Binding-site contacts:
Ligand atom P contacts residue SER235 of chain 1.B at 3.5 Å.
Ligand atom O contacts residue GLY111 of chain 1.B at 3.1 Å (h-bond).
Ligand atom OXT contacts residue ASN114 of chain 1.B at 2.9 Å (h-bond).
Ligand atom C2A contacts residue SER377 of chain 1.B at 3.5 Å.
Ligand atom O1P contacts residue SER235 of chain 1.B at 2.8 Å (h-bond).
Ligand atom C6 contacts residue CYS230 of chain 1.B at 3.6 Å (hydrophobic).
Ligand atom C6 contacts residue GLU350 of chain 1.B at 3.5 Å.
Ligand atom C2A contacts residue ASN114 of chain 1.B at 3.5 Å.
Ligand atom C5A contacts residue GLY303 of chain 1.B at 3.6 Å.
Ligand atom O2P contacts residue HIS86 of chain 1.B at 3.3 Å (h-bond).
Ligand atom O3P contacts residue GLY232 of chain 1.B at 2.9 Å (h-bond).
Ligand atom O1P contacts residue THR190 of chain 1.B at 2.6 Å (h-bond).
Ligand atom O2P contacts residue ASN236 of chain 1.B at 2.9 Å (h-bond).
Ligand atom OXT contacts residue ALA112 of chain 1.B at 3.4 Å (h-bond).
Ligand atom O3P contacts residue SER235 of chain 1.B at 3.7 Å.
Ligand atom O1P contacts residue LYS87 of chain 1.B at 3.4 Å (salt-bridge).
Ligand atom C6 contacts residue SER377 of chain 1.B at 3.4 Å.
Ligand atom C contacts residue ALA112 of chain 1.B at 3.6 Å (hydrophobic).
Ligand atom O3P contacts residue GLY234 of chain 1.B at 2.8 Å (h-bond).
Ligand atom OXT contacts residue THR110 of chain 1.B at 2.9 Å (h-bond).
Ligand atom C contacts residue THR110 of chain 1.B at 3.2 Å.
Ligand atom C contacts residue GLY111 of chain 1.B at 3.1 Å.
Ligand atom CA contacts residue GLY111 of chain 1.B at 3.5 Å.
Ligand atom N1 contacts residue SER377 of chain 1.B at 2.5 Å (h-bond).
Ligand atom O2P contacts residue SER235 of chain 1.B at 3.0 Å (h-bond).
Ligand atom C7 contacts residue LYS87 of chain 1.B at 3.3 Å.
Ligand atom O3P contacts residue GLY233 of chain 1.B at 2.9 Å (h-bond).
Ligand atom O4P contacts residue LYS87 of chain 1.B at 3.4 Å (salt-bridge).
Ligand atom OXT contacts residue HIS115 of chain 1.B at 2.9 Å (h-bond).
Ligand atom O1P contacts residue GLY234 of chain 1.B at 3.2 Å (h-bond).
Ligand atom O contacts residue THR110 of chain 1.B at 3.0 Å (h-bond).
Ligand atom CA contacts residue ALA112 of chain 1.B at 3.4 Å (hydrophobic).
Ligand atom CB contacts residue GLY303 of chain 1.B at 3.6 Å.
Ligand atom C2 contacts residue SER377 of chain 1.B at 3.4 Å.
Ligand atom O3 contacts residue ASN114 of chain 1.B at 2.7 Å (h-bond).
Ligand atom OXT contacts residue GLY113 of chain 1.B at 3.3 Å (h-bond).
Ligand atom O contacts residue HIS115 of chain 1.B at 3.0 Å.
Ligand atom N1 contacts residue GLU350 of chain 1.B at 3.4 Å.
Ligand atom CB contacts residue ALA112 of chain 1.B at 3.6 Å (hydrophobic).
Ligand atom N contacts residue GLY111 of chain 1.B at 3.5 Å (h-bond).

Sequence of chain 1.B:
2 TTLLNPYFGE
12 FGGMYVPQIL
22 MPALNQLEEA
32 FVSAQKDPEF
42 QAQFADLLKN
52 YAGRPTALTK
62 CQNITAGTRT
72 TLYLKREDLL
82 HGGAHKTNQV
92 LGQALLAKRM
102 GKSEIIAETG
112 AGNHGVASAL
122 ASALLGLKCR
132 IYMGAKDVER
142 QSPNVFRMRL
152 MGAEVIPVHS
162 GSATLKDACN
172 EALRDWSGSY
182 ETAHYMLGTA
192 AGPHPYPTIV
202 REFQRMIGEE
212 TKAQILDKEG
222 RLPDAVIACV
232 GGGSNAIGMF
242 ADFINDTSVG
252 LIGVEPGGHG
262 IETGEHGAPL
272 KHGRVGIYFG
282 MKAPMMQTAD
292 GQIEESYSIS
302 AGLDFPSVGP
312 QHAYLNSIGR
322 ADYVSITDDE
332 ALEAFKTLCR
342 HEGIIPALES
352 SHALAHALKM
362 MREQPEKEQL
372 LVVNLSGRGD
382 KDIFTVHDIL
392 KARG

The protein below binds the small molecule below.
Small molecule (SMILES): Cc1ncc(COP(=O)(O)O)c(/C=C/C(=N)C(=O)O)c1O